Sequence of chain 1.A:
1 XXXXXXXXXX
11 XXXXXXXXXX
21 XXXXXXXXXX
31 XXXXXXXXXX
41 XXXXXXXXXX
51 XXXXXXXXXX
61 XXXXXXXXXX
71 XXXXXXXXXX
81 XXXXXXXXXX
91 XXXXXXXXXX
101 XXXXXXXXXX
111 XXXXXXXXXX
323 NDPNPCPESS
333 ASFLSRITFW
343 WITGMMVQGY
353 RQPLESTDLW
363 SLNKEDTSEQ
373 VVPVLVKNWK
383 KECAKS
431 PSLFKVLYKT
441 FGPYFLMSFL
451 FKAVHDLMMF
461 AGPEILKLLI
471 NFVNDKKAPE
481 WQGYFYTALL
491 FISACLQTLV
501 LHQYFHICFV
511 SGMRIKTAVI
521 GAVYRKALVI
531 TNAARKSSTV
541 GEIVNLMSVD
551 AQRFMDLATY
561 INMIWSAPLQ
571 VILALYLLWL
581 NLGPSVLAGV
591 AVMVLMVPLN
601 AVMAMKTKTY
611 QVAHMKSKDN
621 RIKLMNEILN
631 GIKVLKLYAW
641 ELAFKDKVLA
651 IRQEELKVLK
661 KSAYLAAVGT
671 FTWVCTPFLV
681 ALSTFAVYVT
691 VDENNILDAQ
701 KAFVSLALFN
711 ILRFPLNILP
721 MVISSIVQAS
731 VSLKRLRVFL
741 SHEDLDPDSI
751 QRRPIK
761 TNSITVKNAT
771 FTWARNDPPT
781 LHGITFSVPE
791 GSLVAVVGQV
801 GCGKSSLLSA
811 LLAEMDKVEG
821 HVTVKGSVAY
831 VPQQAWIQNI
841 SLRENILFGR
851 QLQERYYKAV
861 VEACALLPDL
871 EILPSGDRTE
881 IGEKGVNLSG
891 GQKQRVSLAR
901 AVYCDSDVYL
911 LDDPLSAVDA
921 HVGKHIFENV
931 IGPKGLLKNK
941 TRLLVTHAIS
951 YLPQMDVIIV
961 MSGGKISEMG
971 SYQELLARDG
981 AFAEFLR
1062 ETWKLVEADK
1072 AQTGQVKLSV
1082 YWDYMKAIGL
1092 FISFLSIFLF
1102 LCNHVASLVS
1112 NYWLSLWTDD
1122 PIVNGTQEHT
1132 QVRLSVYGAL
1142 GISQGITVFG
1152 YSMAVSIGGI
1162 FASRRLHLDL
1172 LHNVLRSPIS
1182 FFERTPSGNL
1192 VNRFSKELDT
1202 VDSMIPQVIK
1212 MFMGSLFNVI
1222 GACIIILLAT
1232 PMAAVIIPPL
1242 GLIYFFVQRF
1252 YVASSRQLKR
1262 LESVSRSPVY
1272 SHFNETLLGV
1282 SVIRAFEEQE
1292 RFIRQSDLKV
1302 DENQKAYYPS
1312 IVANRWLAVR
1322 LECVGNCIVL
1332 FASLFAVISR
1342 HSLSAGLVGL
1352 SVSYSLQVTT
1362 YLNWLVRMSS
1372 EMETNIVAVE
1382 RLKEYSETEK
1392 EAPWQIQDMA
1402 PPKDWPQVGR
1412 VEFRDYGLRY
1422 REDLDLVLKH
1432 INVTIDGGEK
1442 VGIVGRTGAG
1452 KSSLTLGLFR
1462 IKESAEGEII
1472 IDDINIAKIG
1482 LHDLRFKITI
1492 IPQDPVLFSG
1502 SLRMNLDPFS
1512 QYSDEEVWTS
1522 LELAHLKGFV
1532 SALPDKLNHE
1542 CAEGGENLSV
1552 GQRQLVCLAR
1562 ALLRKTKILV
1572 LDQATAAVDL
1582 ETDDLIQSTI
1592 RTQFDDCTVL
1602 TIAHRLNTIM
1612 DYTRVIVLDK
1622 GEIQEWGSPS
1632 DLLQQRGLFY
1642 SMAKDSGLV

Binding-site contacts:
Ligand atom C27 contacts residue ILE1098 of chain 1.A at 3.8 Å (hydrophobic).
Ligand atom C25 contacts residue SER1094 of chain 1.A at 4.5 Å.
Ligand atom C14 contacts residue TYR1082 of chain 1.A at 4.1 Å (hydrophobic).
Ligand atom C26 contacts residue SER1097 of chain 1.A at 4.4 Å.
Ligand atom C24 contacts residue MET1086 of chain 1.A at 4.5 Å (hydrophobic).
Ligand atom C26 contacts residue ILE1089 of chain 1.A at 3.8 Å (hydrophobic).
Ligand atom C12 contacts residue MET1373 of chain 1.A at 3.8 Å (hydrophobic).
Ligand atom O1 contacts residue GLN1249 of chain 1.A at 4.4 Å.
Ligand atom C7 contacts residue LEU1079 of chain 1.A at 4.2 Å (hydrophobic).
Ligand atom C2 contacts residue SER1370 of chain 1.A at 4.1 Å.
Ligand atom C18 contacts residue PHE1213 of chain 1.A at 3.7 Å (hydrophobic).
Ligand atom O1 contacts residue ARG1250 of chain 1.A at 3.1 Å (salt-bridge).
Ligand atom O1 contacts residue GLN1076 of chain 1.A at 4.4 Å.
Ligand atom C26 contacts residue SER1094 of chain 1.A at 4.5 Å.
Ligand atom C6 contacts residue TYR1082 of chain 1.A at 4.4 Å (hydrophobic).
Ligand atom C21 contacts residue MET1214 of chain 1.A at 3.5 Å (hydrophobic).
Ligand atom C15 contacts residue TYR1082 of chain 1.A at 4.3 Å (hydrophobic).
Ligand atom C27 contacts residue SER1094 of chain 1.A at 3.9 Å.
Ligand atom C12 contacts residue PHE1213 of chain 1.A at 3.5 Å (hydrophobic).
Ligand atom C2 contacts residue GLN1249 of chain 1.A at 4.2 Å.
Ligand atom C1 contacts residue GLU1374 of chain 1.A at 4.3 Å.
Ligand atom O1 contacts residue GLU1374 of chain 1.A at 2.7 Å (salt-bridge).
Ligand atom C2 contacts residue GLU1374 of chain 1.A at 3.3 Å.
Ligand atom C3 contacts residue ARG1250 of chain 1.A at 4.4 Å.
Ligand atom C19 contacts residue PHE1213 of chain 1.A at 4.3 Å (hydrophobic).
Ligand atom C25 contacts residue ILE1210 of chain 1.A at 4.0 Å (hydrophobic).
Ligand atom C15 contacts residue MET1086 of chain 1.A at 4.4 Å (hydrophobic).
Ligand atom C24 contacts residue SER1094 of chain 1.A at 4.4 Å.
Ligand atom C11 contacts residue MET1373 of chain 1.A at 4.2 Å (hydrophobic).
Ligand atom C11 contacts residue PHE1213 of chain 1.A at 3.2 Å (hydrophobic).
Ligand atom C1 contacts residue SER1370 of chain 1.A at 4.0 Å.
Ligand atom C7 contacts residue TYR1082 of chain 1.A at 4.2 Å (hydrophobic).
Ligand atom C27 contacts residue SER1097 of chain 1.A at 3.9 Å.
Ligand atom C13 contacts residue PHE1213 of chain 1.A at 4.2 Å (hydrophobic).
Ligand atom C4 contacts residue GLU1374 of chain 1.A at 4.3 Å.
Ligand atom C26 contacts residue ILE1210 of chain 1.A at 4.4 Å (hydrophobic).
Ligand atom C3 contacts residue GLU1374 of chain 1.A at 3.0 Å.
Ligand atom C21 contacts residue PHE1213 of chain 1.A at 3.6 Å (hydrophobic).
Ligand atom C16 contacts residue MET1086 of chain 1.A at 3.6 Å (hydrophobic).
Ligand atom C6 contacts residue LEU1079 of chain 1.A at 4.5 Å (hydrophobic).

This protein binds this small molecule.
Small molecule (SMILES): CC(C)CCC[C@@H](C)[C@H]1CC[C@H]2[C@@H]3CC=C4C[C@@H](O)CC[C@]4(C)[C@H]3CC[C@]12C